Sequence of chain 1.B:
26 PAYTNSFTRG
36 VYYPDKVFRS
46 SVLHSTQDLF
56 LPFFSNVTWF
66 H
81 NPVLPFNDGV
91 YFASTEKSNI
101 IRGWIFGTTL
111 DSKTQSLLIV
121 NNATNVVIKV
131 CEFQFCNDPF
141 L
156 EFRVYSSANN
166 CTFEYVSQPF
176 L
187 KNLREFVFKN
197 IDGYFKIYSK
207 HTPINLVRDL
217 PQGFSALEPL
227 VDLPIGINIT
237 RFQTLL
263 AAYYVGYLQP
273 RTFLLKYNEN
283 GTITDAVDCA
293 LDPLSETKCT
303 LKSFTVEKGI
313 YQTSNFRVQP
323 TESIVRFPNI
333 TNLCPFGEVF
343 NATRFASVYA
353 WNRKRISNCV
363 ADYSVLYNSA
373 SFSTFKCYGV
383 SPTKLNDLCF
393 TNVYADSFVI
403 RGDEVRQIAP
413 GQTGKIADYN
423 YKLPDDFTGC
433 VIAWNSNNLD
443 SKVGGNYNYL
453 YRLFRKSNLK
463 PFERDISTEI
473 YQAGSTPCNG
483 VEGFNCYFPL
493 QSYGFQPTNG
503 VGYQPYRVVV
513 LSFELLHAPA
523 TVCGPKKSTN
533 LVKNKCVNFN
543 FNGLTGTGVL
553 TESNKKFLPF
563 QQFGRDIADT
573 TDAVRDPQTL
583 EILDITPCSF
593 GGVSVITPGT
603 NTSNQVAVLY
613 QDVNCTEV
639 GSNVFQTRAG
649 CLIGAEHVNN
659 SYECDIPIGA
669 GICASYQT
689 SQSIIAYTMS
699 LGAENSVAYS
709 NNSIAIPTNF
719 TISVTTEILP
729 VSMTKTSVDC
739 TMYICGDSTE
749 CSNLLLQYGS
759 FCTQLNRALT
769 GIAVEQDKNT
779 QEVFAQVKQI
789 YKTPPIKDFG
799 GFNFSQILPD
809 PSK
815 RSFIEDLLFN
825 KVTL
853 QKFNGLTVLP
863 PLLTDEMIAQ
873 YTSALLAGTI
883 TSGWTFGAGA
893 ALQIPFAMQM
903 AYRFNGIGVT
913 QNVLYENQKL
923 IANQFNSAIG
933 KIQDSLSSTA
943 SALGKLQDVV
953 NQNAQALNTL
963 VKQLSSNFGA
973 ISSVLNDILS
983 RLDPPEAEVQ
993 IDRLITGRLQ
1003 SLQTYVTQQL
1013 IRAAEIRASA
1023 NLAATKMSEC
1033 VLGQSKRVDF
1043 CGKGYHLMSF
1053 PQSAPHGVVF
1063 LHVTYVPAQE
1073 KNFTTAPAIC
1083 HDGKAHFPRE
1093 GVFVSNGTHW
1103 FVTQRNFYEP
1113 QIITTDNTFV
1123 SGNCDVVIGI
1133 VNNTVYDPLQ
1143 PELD

The small molecule below binds the protein below.
Small molecule (SMILES): CC(=O)N[C@@H]1[C@@H](O)[C@H](O)[C@@H](CO)O[C@H]1O

Binding-site contacts:
Ligand atom C5 contacts residue ASN616 of chain 1.B at 3.7 Å.
Ligand atom C8 contacts residue ASN616 of chain 1.B at 4.4 Å.
Ligand atom C1 contacts residue ASN616 of chain 1.B at 1.4 Å.
Ligand atom C7 contacts residue ASN616 of chain 1.B at 3.4 Å.
Ligand atom C8 contacts residue GLN644 of chain 1.B at 4.3 Å.
Ligand atom N2 contacts residue ASN616 of chain 1.B at 2.9 Å (h-bond).
Ligand atom C4 contacts residue ASN616 of chain 1.B at 4.2 Å.
Ligand atom C2 contacts residue ASN616 of chain 1.B at 2.4 Å.
Ligand atom O7 contacts residue ASN616 of chain 1.B at 3.5 Å (h-bond).
Ligand atom O5 contacts residue ASN616 of chain 1.B at 2.4 Å (h-bond).
Ligand atom C3 contacts residue ASN616 of chain 1.B at 3.8 Å.